Sequence of chain 2.A:
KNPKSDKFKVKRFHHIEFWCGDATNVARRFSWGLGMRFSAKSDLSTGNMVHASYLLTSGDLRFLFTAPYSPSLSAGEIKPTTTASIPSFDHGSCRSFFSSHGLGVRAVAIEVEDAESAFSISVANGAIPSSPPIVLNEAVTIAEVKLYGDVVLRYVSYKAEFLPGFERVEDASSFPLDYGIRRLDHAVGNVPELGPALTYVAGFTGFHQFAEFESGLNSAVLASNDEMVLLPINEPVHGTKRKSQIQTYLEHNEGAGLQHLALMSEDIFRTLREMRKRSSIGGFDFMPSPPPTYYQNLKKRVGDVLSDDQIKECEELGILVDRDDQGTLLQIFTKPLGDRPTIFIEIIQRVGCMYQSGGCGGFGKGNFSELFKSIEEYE

A small-molecule ligand and the protein it binds are described below.
Small molecule (SMILES): CCN(CC)C(=O)N(C)c1ccc(C(=O)Nc2nnnn2C)c(C(F)(F)F)n1

Binding-site contacts:
Ligand atom N21 contacts residue CO1 of chain 2.B at 3.0 Å.
Ligand atom O08 contacts residue PHE391 of chain 2.A at 3.8 Å.
Ligand atom N9 contacts residue CO1 of chain 2.B at 3.6 Å.
Ligand atom O08 contacts residue PHE353 of chain 2.A at 3.6 Å.
Ligand atom C16 contacts residue PHE353 of chain 2.A at 3.6 Å (hydrophobic).
Ligand atom N20 contacts residue PHE391 of chain 2.A at 3.8 Å.
Ligand atom N22 contacts residue VAL200 of chain 2.A at 3.8 Å.
Ligand atom O08 contacts residue CO1 of chain 2.B at 2.2 Å.
Ligand atom F28 contacts residue HIS280 of chain 2.A at 3.4 Å.
Ligand atom O08 contacts residue GLU366 of chain 2.A at 3.1 Å (salt-bridge).
Ligand atom C19 contacts residue PHE391 of chain 2.A at 3.8 Å (hydrophobic).
Ligand atom C3 contacts residue PHE396 of chain 2.A at 3.8 Å (hydrophobic).
Ligand atom C11 contacts residue PHE396 of chain 2.A at 3.7 Å (hydrophobic).
Ligand atom N21 contacts residue HIS198 of chain 2.A at 3.0 Å (h-bond).
Ligand atom C6 contacts residue PHE353 of chain 2.A at 3.7 Å (hydrophobic).
Ligand atom F28 contacts residue GLN279 of chain 2.A at 3.6 Å.
Ligand atom N21 contacts residue PRO252 of chain 2.A at 3.5 Å.
Ligand atom N20 contacts residue CO1 of chain 2.B at 2.0 Å.
Ligand atom N20 contacts residue HIS280 of chain 2.A at 3.2 Å (h-bond).
Ligand atom N22 contacts residue PRO252 of chain 2.A at 3.2 Å.
Ligand atom C7 contacts residue PHE391 of chain 2.A at 3.6 Å (hydrophobic).
Ligand atom C17 contacts residue MET307 of chain 2.A at 3.6 Å (hydrophobic).
Ligand atom N9 contacts residue PHE391 of chain 2.A at 3.8 Å.
Ligand atom C3 contacts residue GLY392 of chain 2.A at 3.9 Å.
Ligand atom N21 contacts residue VAL200 of chain 2.A at 3.3 Å.
Ligand atom C24 contacts residue ASN254 of chain 2.A at 3.8 Å.
Ligand atom C1 contacts residue PHE353 of chain 2.A at 3.4 Å (hydrophobic).
Ligand atom N20 contacts residue HIS198 of chain 2.A at 3.1 Å (h-bond).
Ligand atom C19 contacts residue CO1 of chain 2.B at 3.1 Å.
Ligand atom N21 contacts residue PHE391 of chain 2.A at 3.6 Å.
Ligand atom C19 contacts residue HIS280 of chain 2.A at 3.8 Å.
Ligand atom C2 contacts residue PHE353 of chain 2.A at 3.4 Å (hydrophobic).
Ligand atom F26 contacts residue PHE364 of chain 2.A at 3.2 Å.
Ligand atom F26 contacts residue PHE353 of chain 2.A at 3.6 Å.
Ligand atom C2 contacts residue PHE391 of chain 2.A at 3.6 Å (hydrophobic).
Ligand atom C3 contacts residue PHE353 of chain 2.A at 3.7 Å (hydrophobic).
Ligand atom F26 contacts residue HIS280 of chain 2.A at 3.5 Å.
Ligand atom O08 contacts residue HIS280 of chain 2.A at 3.2 Å (h-bond).
Ligand atom C7 contacts residue CO1 of chain 2.B at 3.2 Å.
Ligand atom C24 contacts residue SER239 of chain 2.A at 3.8 Å.